The protein below binds the small molecule below.
Small molecule (SMILES): [H]/N=C(\N)c1ccc(/C=N/OCC(=O)O)cc1

Sequence of chain 1.A:
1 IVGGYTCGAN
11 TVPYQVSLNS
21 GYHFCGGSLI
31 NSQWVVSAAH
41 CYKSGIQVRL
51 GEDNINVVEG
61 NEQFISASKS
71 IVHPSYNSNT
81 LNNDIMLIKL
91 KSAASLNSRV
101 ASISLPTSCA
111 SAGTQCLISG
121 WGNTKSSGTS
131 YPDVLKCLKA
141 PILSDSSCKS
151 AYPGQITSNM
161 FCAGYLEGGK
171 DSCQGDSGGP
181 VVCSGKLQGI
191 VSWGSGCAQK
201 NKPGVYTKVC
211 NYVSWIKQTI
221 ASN

Binding-site contacts:
Ligand atom C3 contacts residue CYS173 of chain 1.A at 4.0 Å (hydrophobic).
Ligand atom C9 contacts residue GLY194 of chain 1.A at 4.0 Å.
Ligand atom C8 contacts residue SER177 of chain 1.A at 3.2 Å.
Ligand atom C1 contacts residue ASP171 of chain 1.A at 3.5 Å.
Ligand atom C1 contacts residue TRP193 of chain 1.A at 3.8 Å (hydrophobic).
Ligand atom N1 contacts residue ASP171 of chain 1.A at 2.8 Å (salt-bridge).
Ligand atom C2 contacts residue TRP193 of chain 1.A at 3.7 Å (hydrophobic).
Ligand atom C10 contacts residue GLY196 of chain 1.A at 3.4 Å.
Ligand atom C3 contacts residue SER172 of chain 1.A at 3.7 Å.
Ligand atom C4 contacts residue VAL191 of chain 1.A at 3.7 Å (hydrophobic).
Ligand atom C2 contacts residue GLY194 of chain 1.A at 3.8 Å.
Ligand atom C8 contacts residue GLY175 of chain 1.A at 3.7 Å.
Ligand atom C5 contacts residue GLN174 of chain 1.A at 4.0 Å.
Ligand atom C7 contacts residue GLN174 of chain 1.A at 3.6 Å.
Ligand atom C1 contacts residue GLY194 of chain 1.A at 4.0 Å.
Ligand atom C9 contacts residue GLN174 of chain 1.A at 3.2 Å.
Ligand atom C10 contacts residue GLY194 of chain 1.A at 3.5 Å.
Ligand atom N3 contacts residue GLY196 of chain 1.A at 2.9 Å (h-bond).
Ligand atom C7 contacts residue SER177 of chain 1.A at 3.9 Å.
Ligand atom N1 contacts residue GLY204 of chain 1.A at 3.3 Å.
Ligand atom N3 contacts residue CYS197 of chain 1.A at 3.7 Å.
Ligand atom O3 contacts residue GLN174 of chain 1.A at 3.4 Å.
Ligand atom C1 contacts residue SER172 of chain 1.A at 3.2 Å.
Ligand atom N1 contacts residue TRP193 of chain 1.A at 3.8 Å.
Ligand atom O1 contacts residue SER177 of chain 1.A at 3.4 Å (h-bond).
Ligand atom N2 contacts residue GLN174 of chain 1.A at 3.5 Å (h-bond).
Ligand atom C6 contacts residue SER177 of chain 1.A at 3.1 Å.
Ligand atom O3 contacts residue SER177 of chain 1.A at 2.6 Å (h-bond).
Ligand atom N3 contacts residue SER172 of chain 1.A at 3.5 Å (h-bond).
Ligand atom C2 contacts residue SER172 of chain 1.A at 3.9 Å.
Ligand atom C4 contacts residue CYS173 of chain 1.A at 3.8 Å (hydrophobic).
Ligand atom O3 contacts residue GLY175 of chain 1.A at 2.7 Å (h-bond).
Ligand atom C10 contacts residue TRP193 of chain 1.A at 3.8 Å (hydrophobic).
Ligand atom N2 contacts residue SER177 of chain 1.A at 3.7 Å.
Ligand atom O1 contacts residue HIS40 of chain 1.A at 3.9 Å.
Ligand atom N3 contacts residue GLY194 of chain 1.A at 3.8 Å.
Ligand atom N3 contacts residue ASP171 of chain 1.A at 2.8 Å (salt-bridge).
Ligand atom C1 contacts residue GLY196 of chain 1.A at 3.9 Å.
Ligand atom C3 contacts residue VAL191 of chain 1.A at 3.8 Å (hydrophobic).
Ligand atom N1 contacts residue SER172 of chain 1.A at 2.9 Å (h-bond).